Binding-site contacts:
Ligand atom C82 contacts residue ARG144 of chain 3.A at 3.8 Å.
Ligand atom C1 contacts residue ARG287 of chain 3.A at 3.6 Å.
Ligand atom C11 contacts residue TRP98 of chain 3.A at 4.0 Å (hydrophobic).
Ligand atom O10 contacts residue ARG71 of chain 3.A at 2.8 Å (salt-bridge).
Ligand atom C91 contacts residue GLU196 of chain 3.A at 3.7 Å.
Ligand atom O1B contacts residue TYR321 of chain 3.A at 3.4 Å (h-bond).
Ligand atom C1 contacts residue ARG212 of chain 3.A at 3.8 Å.
Ligand atom C4 contacts residue GLU38 of chain 3.A at 3.6 Å.
Ligand atom N4 contacts residue GLU38 of chain 3.A at 2.7 Å (salt-bridge).
Ligand atom C82 contacts residue ARG71 of chain 3.A at 3.7 Å.
Ligand atom C4 contacts residue ASP70 of chain 3.A at 3.6 Å.
Ligand atom C91 contacts residue SER166 of chain 3.A at 4.0 Å.
Ligand atom C9 contacts residue GLU197 of chain 3.A at 4.0 Å.
Ligand atom N4 contacts residue ASP70 of chain 3.A at 3.0 Å (salt-bridge).
Ligand atom C6 contacts residue TYR321 of chain 3.A at 3.8 Å (hydrophobic).
Ligand atom C2 contacts residue TYR321 of chain 3.A at 2.8 Å (hydrophobic).
Ligand atom C4 contacts residue GLU197 of chain 3.A at 3.8 Å.
Ligand atom O1B contacts residue ARG287 of chain 3.A at 2.8 Å (salt-bridge).
Ligand atom O1A contacts residue ARG287 of chain 3.A at 2.9 Å (salt-bridge).
Ligand atom C3 contacts residue GLU38 of chain 3.A at 3.7 Å.
Ligand atom C1 contacts residue TYR321 of chain 3.A at 3.0 Å (hydrophobic).
Ligand atom C7 contacts residue ARG212 of chain 3.A at 3.8 Å.
Ligand atom O1A contacts residue ARG37 of chain 3.A at 3.0 Å (salt-bridge).
Ligand atom C9 contacts residue GLU196 of chain 3.A at 3.6 Å.
Ligand atom C4 contacts residue TYR321 of chain 3.A at 3.5 Å (hydrophobic).
Ligand atom C81 contacts residue ARG144 of chain 3.A at 3.6 Å.
Ligand atom C91 contacts residue ASN214 of chain 3.A at 3.8 Å.
Ligand atom C7 contacts residue TYR321 of chain 3.A at 3.2 Å (hydrophobic).
Ligand atom C3 contacts residue ASP70 of chain 3.A at 3.3 Å.
Ligand atom O10 contacts residue ASP70 of chain 3.A at 3.2 Å.
Ligand atom O1A contacts residue TYR321 of chain 3.A at 3.4 Å (h-bond).
Ligand atom C10 contacts residue ARG71 of chain 3.A at 3.8 Å.
Ligand atom C81 contacts residue SER166 of chain 3.A at 3.9 Å.
Ligand atom C5 contacts residue ASP70 of chain 3.A at 3.9 Å.
Ligand atom C7 contacts residue GLU197 of chain 3.A at 3.9 Å.
Ligand atom C3 contacts residue ARG37 of chain 3.A at 3.8 Å.
Ligand atom C91 contacts residue ARG212 of chain 3.A at 3.8 Å.
Ligand atom C3 contacts residue TYR321 of chain 3.A at 3.2 Å (hydrophobic).
Ligand atom O1B contacts residue ARG212 of chain 3.A at 2.9 Å (salt-bridge).
Ligand atom C6 contacts residue GLU197 of chain 3.A at 3.5 Å.

Sequence of chain 3.A:
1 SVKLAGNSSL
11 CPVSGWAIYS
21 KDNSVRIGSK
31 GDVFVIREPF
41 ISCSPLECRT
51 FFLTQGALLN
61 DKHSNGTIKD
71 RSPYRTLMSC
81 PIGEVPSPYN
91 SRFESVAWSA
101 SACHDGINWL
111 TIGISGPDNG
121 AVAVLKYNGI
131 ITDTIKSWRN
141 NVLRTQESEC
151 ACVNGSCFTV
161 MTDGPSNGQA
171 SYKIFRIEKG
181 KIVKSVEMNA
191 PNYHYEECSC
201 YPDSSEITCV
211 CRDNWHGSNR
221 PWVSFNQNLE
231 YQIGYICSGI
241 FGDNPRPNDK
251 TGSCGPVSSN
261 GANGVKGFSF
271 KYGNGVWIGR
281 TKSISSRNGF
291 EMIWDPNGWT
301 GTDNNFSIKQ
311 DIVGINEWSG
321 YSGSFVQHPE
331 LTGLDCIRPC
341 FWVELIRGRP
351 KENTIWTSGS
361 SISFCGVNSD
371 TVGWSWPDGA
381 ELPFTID

A protein and the small-molecule ligand that binds it are described below.
Small molecule (SMILES): CCC(CC)O[C@@H]1C=C(C(=O)O)C[C@H](N)[C@H]1NC(C)=O